Sequence of chain 1.A:
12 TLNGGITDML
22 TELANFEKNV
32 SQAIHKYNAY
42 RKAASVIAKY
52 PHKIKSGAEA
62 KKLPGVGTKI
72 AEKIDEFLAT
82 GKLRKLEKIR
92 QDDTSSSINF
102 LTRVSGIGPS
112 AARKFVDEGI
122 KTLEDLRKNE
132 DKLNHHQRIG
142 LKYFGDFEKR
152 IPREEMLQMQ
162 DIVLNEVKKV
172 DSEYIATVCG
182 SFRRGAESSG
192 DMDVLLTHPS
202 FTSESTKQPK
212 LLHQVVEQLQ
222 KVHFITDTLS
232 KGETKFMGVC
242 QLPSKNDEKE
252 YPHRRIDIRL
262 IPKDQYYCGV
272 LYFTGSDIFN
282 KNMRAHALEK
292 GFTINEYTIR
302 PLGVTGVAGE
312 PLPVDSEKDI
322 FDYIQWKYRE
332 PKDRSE

The small molecule below binds the protein below.
Small molecule (SMILES): Cc1cn([C@H]2C[C@H](O[P](=O)(O)OC[C@H]3O[C@@H](n4ccc(N)nc4=O)C[C@@H]3O[P](=O)(O)OC[C@H]3O[C@@H](n4cnc5c(=O)nc(N)[nH]c54)C[C@@H]3O[P](=O)(O)OC[C@H]3O[C@@H](n4cnc5c(=O)nc(N)[nH]c54)C[C@@H]3O)[C@@H](CO[P](=O)(O)O[C@H]3C[C@H](n4cnc5c(=O)nc(N)[nH]c54)O[C@@H]3COP(=O)(O)O)O2)c(=O)[nH]c1=O

Binding-site contacts:
Ligand atom P contacts residue LYS70 of chain 1.A at 3.8 Å.
Ligand atom OP1 contacts residue LYS70 of chain 1.A at 2.8 Å (salt-bridge).
Ligand atom C3' contacts residue GLY68 of chain 1.A at 3.8 Å.
Ligand atom C8 contacts residue LYS37 of chain 1.A at 3.8 Å.
Ligand atom C5' contacts residue GLY68 of chain 1.A at 3.7 Å.
Ligand atom OP2 contacts residue VAL67 of chain 1.A at 3.9 Å.
Ligand atom OP2 contacts residue NA1 of chain 1.I at 3.5 Å (h-bond).
Ligand atom OP2 contacts residue LYS70 of chain 1.A at 3.2 Å (salt-bridge).
Ligand atom OP1 contacts residue VAL67 of chain 1.A at 3.8 Å.
Ligand atom OP2 contacts residue LYS70 of chain 1.A at 3.7 Å.
Ligand atom OP1 contacts residue PRO65 of chain 1.A at 3.8 Å.
Ligand atom C5' contacts residue TYR41 of chain 1.A at 3.5 Å (hydrophobic).
Ligand atom C6 contacts residue HIS36 of chain 1.A at 3.7 Å.
Ligand atom O4' contacts residue ALA40 of chain 1.A at 3.6 Å.
Ligand atom OP2 contacts residue LYS37 of chain 1.A at 3.5 Å (salt-bridge).
Ligand atom O3' contacts residue GLY66 of chain 1.A at 3.6 Å.
Ligand atom N7 contacts residue LYS37 of chain 1.A at 3.9 Å.
Ligand atom OP1 contacts residue LEU64 of chain 1.A at 3.8 Å.
Ligand atom OP2 contacts residue THR69 of chain 1.A at 3.7 Å.
Ligand atom OP2 contacts residue GLY68 of chain 1.A at 3.7 Å.
Ligand atom N1 contacts residue HIS36 of chain 1.A at 3.8 Å.
Ligand atom OP3 contacts residue LYS37 of chain 1.A at 2.8 Å (salt-bridge).
Ligand atom OP1 contacts residue GLY68 of chain 1.A at 2.8 Å (h-bond).
Ligand atom O3' contacts residue ILE71 of chain 1.A at 3.6 Å.
Ligand atom OP1 contacts residue THR69 of chain 1.A at 3.6 Å.
Ligand atom N3 contacts residue ALA40 of chain 1.A at 3.6 Å.
Ligand atom O5' contacts residue GLY68 of chain 1.A at 3.7 Å.
Ligand atom OP1 contacts residue NA1 of chain 1.I at 2.6 Å (h-bond).
Ligand atom P contacts residue LYS70 of chain 1.A at 3.7 Å.
Ligand atom P contacts residue ILE71 of chain 1.A at 3.9 Å.
Ligand atom O5' contacts residue LYS37 of chain 1.A at 3.6 Å.
Ligand atom P contacts residue GLY68 of chain 1.A at 3.7 Å.
Ligand atom O6 contacts residue HIS36 of chain 1.A at 3.5 Å.
Ligand atom P contacts residue NA1 of chain 1.I at 3.5 Å.
Ligand atom OP1 contacts residue GLY66 of chain 1.A at 2.9 Å (h-bond).
Ligand atom P contacts residue LYS37 of chain 1.A at 3.6 Å.
Ligand atom OP1 contacts residue ILE71 of chain 1.A at 3.0 Å (h-bond).
Ligand atom C4' contacts residue GLY66 of chain 1.A at 3.7 Å.
Ligand atom C5' contacts residue GLY66 of chain 1.A at 3.6 Å.
Ligand atom OP1 contacts residue LYS70 of chain 1.A at 3.6 Å (salt-bridge).